Sequence of chain 1.A:
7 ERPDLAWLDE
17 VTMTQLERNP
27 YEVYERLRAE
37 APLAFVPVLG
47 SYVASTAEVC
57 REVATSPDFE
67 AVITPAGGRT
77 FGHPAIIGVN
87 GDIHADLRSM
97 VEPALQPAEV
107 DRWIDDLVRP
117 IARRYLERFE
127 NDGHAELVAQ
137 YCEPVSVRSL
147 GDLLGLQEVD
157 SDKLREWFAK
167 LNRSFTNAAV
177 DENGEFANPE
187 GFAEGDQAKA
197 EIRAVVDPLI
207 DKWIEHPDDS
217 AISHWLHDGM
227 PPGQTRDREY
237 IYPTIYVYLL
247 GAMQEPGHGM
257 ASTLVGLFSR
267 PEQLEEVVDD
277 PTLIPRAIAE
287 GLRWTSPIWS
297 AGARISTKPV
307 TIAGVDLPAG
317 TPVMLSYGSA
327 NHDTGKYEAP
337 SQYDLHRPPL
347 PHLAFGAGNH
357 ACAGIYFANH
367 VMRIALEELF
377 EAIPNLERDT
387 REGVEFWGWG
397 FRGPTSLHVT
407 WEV

Binding-site contacts:
Ligand atom CAA contacts residue VAL243 of chain 1.A at 3.9 Å (hydrophobic).
Ligand atom CAD contacts residue ALA297 of chain 1.A at 4.3 Å (hydrophobic).
Ligand atom CAI contacts residue ILE83 of chain 1.A at 4.1 Å (hydrophobic).
Ligand atom CAK contacts residue VAL243 of chain 1.A at 3.6 Å (hydrophobic).
Ligand atom CAD contacts residue ILE83 of chain 1.A at 4.4 Å (hydrophobic).
Ligand atom CAJ contacts residue GLY247 of chain 1.A at 3.9 Å.
Ligand atom CAE contacts residue PHE397 of chain 1.A at 4.0 Å (hydrophobic).
Ligand atom CAA contacts residue ALA248 of chain 1.A at 3.9 Å (hydrophobic).
Ligand atom CAD contacts residue HEM1 of chain 1.C at 3.6 Å.
Ligand atom CAG contacts residue ILE294 of chain 1.A at 3.4 Å (hydrophobic).
Ligand atom CAF contacts residue PHE171 of chain 1.A at 3.9 Å (hydrophobic).
Ligand atom CAE contacts residue ALA297 of chain 1.A at 4.1 Å (hydrophobic).
Ligand atom CAK contacts residue ILE294 of chain 1.A at 4.2 Å (hydrophobic).
Ligand atom CAA contacts residue HEM1 of chain 1.C at 3.1 Å.
Ligand atom CAF contacts residue PHE77 of chain 1.A at 4.0 Å (hydrophobic).
Ligand atom CAE contacts residue PHE171 of chain 1.A at 3.8 Å (hydrophobic).
Ligand atom OAC contacts residue GLY247 of chain 1.A at 3.0 Å (h-bond).
Ligand atom OAH contacts residue VAL243 of chain 1.A at 3.1 Å (h-bond).
Ligand atom CAJ contacts residue VAL243 of chain 1.A at 3.7 Å (hydrophobic).
Ligand atom OAC contacts residue PHE77 of chain 1.A at 3.9 Å.
Ligand atom OAH contacts residue ALA248 of chain 1.A at 3.6 Å.
Ligand atom CAA contacts residue GLY247 of chain 1.A at 4.2 Å.
Ligand atom OAB contacts residue GLY298 of chain 1.A at 3.5 Å (h-bond).
Ligand atom CAF contacts residue PHE397 of chain 1.A at 3.7 Å (hydrophobic).
Ligand atom OAC contacts residue VAL243 of chain 1.A at 2.6 Å (h-bond).
Ligand atom OAC contacts residue LEU246 of chain 1.A at 3.5 Å.
Ligand atom CAF contacts residue ILE83 of chain 1.A at 4.0 Å (hydrophobic).
Ligand atom CAG contacts residue ILE83 of chain 1.A at 4.2 Å (hydrophobic).
Ligand atom OAB contacts residue HEM1 of chain 1.C at 4.0 Å.
Ligand atom CAJ contacts residue PHE397 of chain 1.A at 4.3 Å (hydrophobic).
Ligand atom OAH contacts residue GLY247 of chain 1.A at 3.3 Å.
Ligand atom CAG contacts residue HEM1 of chain 1.C at 4.1 Å.
Ligand atom CAE contacts residue ILE83 of chain 1.A at 3.7 Å (hydrophobic).
Ligand atom OAB contacts residue ILE294 of chain 1.A at 4.1 Å.
Ligand atom CAJ contacts residue PHE77 of chain 1.A at 4.3 Å (hydrophobic).
Ligand atom CAI contacts residue ILE294 of chain 1.A at 3.8 Å (hydrophobic).
Ligand atom CAD contacts residue ILE294 of chain 1.A at 3.9 Å (hydrophobic).
Ligand atom OAB contacts residue ALA297 of chain 1.A at 3.6 Å.
Ligand atom OAC contacts residue TYR242 of chain 1.A at 4.3 Å.
Ligand atom CAK contacts residue GLY247 of chain 1.A at 4.0 Å.

This small molecule binds to this protein.
Small molecule (SMILES): COc1cc(C=O)ccc1O